A small-molecule ligand and the protein it binds are described below.
Small molecule (SMILES): CC(=O)N[C@@H]1[C@@H](O)[C@H](O)[C@@H](CO)O[C@H]1O

Sequence of chain 1.B:
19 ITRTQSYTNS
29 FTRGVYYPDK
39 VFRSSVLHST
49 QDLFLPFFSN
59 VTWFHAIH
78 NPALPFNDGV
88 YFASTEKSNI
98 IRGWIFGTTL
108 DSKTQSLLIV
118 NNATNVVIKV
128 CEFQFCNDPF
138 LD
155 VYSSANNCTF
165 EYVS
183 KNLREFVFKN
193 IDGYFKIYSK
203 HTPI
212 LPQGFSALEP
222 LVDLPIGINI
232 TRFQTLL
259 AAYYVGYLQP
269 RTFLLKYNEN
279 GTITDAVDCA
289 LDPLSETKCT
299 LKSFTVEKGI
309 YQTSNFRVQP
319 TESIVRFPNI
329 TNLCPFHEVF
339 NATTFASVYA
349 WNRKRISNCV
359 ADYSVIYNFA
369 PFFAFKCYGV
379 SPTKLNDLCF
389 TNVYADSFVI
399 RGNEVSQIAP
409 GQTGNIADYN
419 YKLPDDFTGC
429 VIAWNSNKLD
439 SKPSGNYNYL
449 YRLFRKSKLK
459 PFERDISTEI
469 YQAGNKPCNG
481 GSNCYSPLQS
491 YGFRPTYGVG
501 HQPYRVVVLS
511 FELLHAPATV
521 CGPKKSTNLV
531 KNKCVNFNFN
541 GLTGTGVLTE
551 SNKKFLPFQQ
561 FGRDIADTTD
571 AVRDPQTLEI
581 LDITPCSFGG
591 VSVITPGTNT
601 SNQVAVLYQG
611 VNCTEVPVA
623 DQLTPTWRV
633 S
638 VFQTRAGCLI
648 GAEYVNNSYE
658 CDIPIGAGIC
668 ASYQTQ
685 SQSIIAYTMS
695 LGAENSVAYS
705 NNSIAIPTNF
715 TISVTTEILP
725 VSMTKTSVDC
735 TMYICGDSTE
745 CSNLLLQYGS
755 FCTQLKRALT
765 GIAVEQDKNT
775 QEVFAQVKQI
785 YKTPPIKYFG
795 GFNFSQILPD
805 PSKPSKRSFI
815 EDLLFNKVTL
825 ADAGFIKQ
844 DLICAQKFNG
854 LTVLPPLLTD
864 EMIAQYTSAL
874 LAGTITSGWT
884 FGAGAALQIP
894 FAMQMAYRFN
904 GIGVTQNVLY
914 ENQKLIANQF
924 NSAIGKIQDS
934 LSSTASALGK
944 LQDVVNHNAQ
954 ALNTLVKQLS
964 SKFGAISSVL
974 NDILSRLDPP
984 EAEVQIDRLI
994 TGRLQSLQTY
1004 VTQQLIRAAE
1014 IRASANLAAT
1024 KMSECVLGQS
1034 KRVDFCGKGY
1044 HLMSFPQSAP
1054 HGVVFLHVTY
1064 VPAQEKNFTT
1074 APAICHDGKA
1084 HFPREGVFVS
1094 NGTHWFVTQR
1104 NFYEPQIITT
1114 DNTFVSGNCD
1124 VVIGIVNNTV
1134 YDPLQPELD

Binding-site contacts:
Ligand atom C2 contacts residue SER799 of chain 1.B at 4.5 Å.
Ligand atom N2 contacts residue ASN797 of chain 1.B at 2.9 Å (h-bond).
Ligand atom O5 contacts residue SER799 of chain 1.B at 4.4 Å.
Ligand atom C1 contacts residue ASN797 of chain 1.B at 1.4 Å.
Ligand atom C1 contacts residue SER799 of chain 1.B at 3.6 Å.
Ligand atom C5 contacts residue GLN800 of chain 1.B at 4.2 Å.
Ligand atom C7 contacts residue ASN797 of chain 1.B at 4.0 Å.
Ligand atom C5 contacts residue ASN797 of chain 1.B at 3.7 Å.
Ligand atom C4 contacts residue ASN797 of chain 1.B at 4.2 Å.
Ligand atom C2 contacts residue ASN797 of chain 1.B at 2.5 Å.
Ligand atom N2 contacts residue SER799 of chain 1.B at 4.3 Å.
Ligand atom O5 contacts residue ASN797 of chain 1.B at 2.4 Å (h-bond).
Ligand atom O6 contacts residue GLN800 of chain 1.B at 4.0 Å.
Ligand atom C6 contacts residue GLN800 of chain 1.B at 3.7 Å.
Ligand atom C3 contacts residue ASN797 of chain 1.B at 3.8 Å.